Binding-site contacts:
Ligand atom C1 contacts residue NAG2 of chain 1.U at 4.1 Å.
Ligand atom C8 contacts residue NAG1 of chain 1.U at 3.7 Å.
Ligand atom C5 contacts residue ASN355 of chain 1.A at 3.7 Å.
Ligand atom O5 contacts residue NAG1 of chain 1.U at 4.0 Å.
Ligand atom O3 contacts residue NAG2 of chain 1.U at 3.3 Å.
Ligand atom O3 contacts residue NAG1 of chain 1.U at 4.1 Å.
Ligand atom C1 contacts residue NAG1 of chain 1.U at 3.5 Å.
Ligand atom C8 contacts residue NAG2 of chain 1.U at 4.0 Å.
Ligand atom C3 contacts residue ASN355 of chain 1.A at 3.8 Å.
Ligand atom C5 contacts residue NAG1 of chain 1.U at 4.5 Å.
Ligand atom O5 contacts residue SER357 of chain 1.A at 4.2 Å.
Ligand atom C3 contacts residue NAG2 of chain 1.U at 4.2 Å.
Ligand atom O5 contacts residue ASN355 of chain 1.A at 2.3 Å (h-bond).
Ligand atom O6 contacts residue NAG1 of chain 1.U at 3.6 Å (h-bond).
Ligand atom C8 contacts residue MAN4 of chain 1.U at 4.4 Å.
Ligand atom C2 contacts residue ASN355 of chain 1.A at 2.5 Å.
Ligand atom C8 contacts residue BMA3 of chain 1.U at 4.4 Å.
Ligand atom O4 contacts residue NAG2 of chain 1.U at 3.6 Å.
Ligand atom C1 contacts residue SER357 of chain 1.A at 3.9 Å.
Ligand atom C7 contacts residue ASN355 of chain 1.A at 4.0 Å.
Ligand atom C2 contacts residue NAG1 of chain 1.U at 3.7 Å.
Ligand atom O7 contacts residue NAG2 of chain 1.U at 4.4 Å.
Ligand atom C4 contacts residue ASN355 of chain 1.A at 4.2 Å.
Ligand atom O4 contacts residue NAG1 of chain 1.U at 3.9 Å.
Ligand atom N2 contacts residue NAG2 of chain 1.U at 4.0 Å.
Ligand atom C7 contacts residue NAG1 of chain 1.U at 3.8 Å.
Ligand atom C1 contacts residue ASN355 of chain 1.A at 1.4 Å.
Ligand atom N2 contacts residue NAG1 of chain 1.U at 2.9 Å (h-bond).
Ligand atom C3 contacts residue NAG1 of chain 1.U at 3.9 Å.
Ligand atom N2 contacts residue ASN355 of chain 1.A at 3.0 Å (h-bond).

Sequence of chain 1.A:
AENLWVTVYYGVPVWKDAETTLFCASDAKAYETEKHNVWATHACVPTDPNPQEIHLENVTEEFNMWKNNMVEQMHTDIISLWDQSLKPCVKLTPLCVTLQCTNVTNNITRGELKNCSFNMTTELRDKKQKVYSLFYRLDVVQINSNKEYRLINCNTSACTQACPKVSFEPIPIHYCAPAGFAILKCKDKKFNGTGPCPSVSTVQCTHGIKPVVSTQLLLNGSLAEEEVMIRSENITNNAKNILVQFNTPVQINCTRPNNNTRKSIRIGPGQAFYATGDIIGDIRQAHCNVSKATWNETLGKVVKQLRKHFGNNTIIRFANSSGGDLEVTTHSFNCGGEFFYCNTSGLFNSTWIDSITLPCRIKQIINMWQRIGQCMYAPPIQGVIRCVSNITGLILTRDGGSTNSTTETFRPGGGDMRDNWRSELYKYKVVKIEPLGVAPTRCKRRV

A small-molecule ligand and the protein it binds are described below.
Small molecule (SMILES): CC(=O)N[C@H]1[C@H](O[C@H]2[C@H](O)[C@@H](NC(C)=O)CO[C@@H]2CO)O[C@H](CO)[C@@H](O[C@@H]2O[C@H](CO)[C@@H](O)[C@H](O)[C@@H]2O)[C@@H]1O